Binding-site contacts:
Ligand atom O01 contacts residue SER95 of chain 1.A at 3.9 Å.
Ligand atom N04 contacts residue GLY240 of chain 1.A at 4.0 Å.
Ligand atom C15 contacts residue GLY240 of chain 1.A at 3.7 Å.
Ligand atom N01 contacts residue ASP48 of chain 1.A at 3.1 Å (salt-bridge).
Ligand atom C02 contacts residue ASP48 of chain 1.A at 3.4 Å.
Ligand atom C02 contacts residue ASP238 of chain 1.A at 3.8 Å.
Ligand atom C17 contacts residue ILE309 of chain 1.A at 3.6 Å (hydrophobic).
Ligand atom C14 contacts residue ILE46 of chain 1.A at 3.9 Å (hydrophobic).
Ligand atom C22 contacts residue VAL311 of chain 1.A at 3.5 Å (hydrophobic).
Ligand atom C03 contacts residue ASP238 of chain 1.A at 3.2 Å.
Ligand atom C29 contacts residue ILE144 of chain 1.A at 3.2 Å (hydrophobic).
Ligand atom C21 contacts residue TYR212 of chain 1.A at 3.4 Å (hydrophobic).
Ligand atom C23 contacts residue ILE309 of chain 1.A at 3.6 Å (hydrophobic).
Ligand atom N02 contacts residue ASP238 of chain 1.A at 4.0 Å.
Ligand atom C06 contacts residue THR241 of chain 1.A at 3.2 Å.
Ligand atom C17 contacts residue THR241 of chain 1.A at 3.1 Å.
Ligand atom C19 contacts residue LEU320 of chain 1.A at 3.8 Å (hydrophobic).
Ligand atom C19 contacts residue ASP238 of chain 1.A at 3.6 Å.
Ligand atom O01 contacts residue ILE135 of chain 1.A at 4.1 Å.
Ligand atom C22 contacts residue TYR212 of chain 1.A at 3.8 Å (hydrophobic).
Ligand atom C16 contacts residue MET307 of chain 1.A at 4.0 Å (hydrophobic).
Ligand atom C18 contacts residue LEU320 of chain 1.A at 3.7 Å (hydrophobic).
Ligand atom C10 contacts residue ILE135 of chain 1.A at 3.8 Å (hydrophobic).
Ligand atom C24 contacts residue ILE309 of chain 1.A at 4.0 Å (hydrophobic).
Ligand atom C18 contacts residue THR241 of chain 1.A at 3.0 Å.
Ligand atom C04 contacts residue THR241 of chain 1.A at 3.0 Å.
Ligand atom N03 contacts residue GLY240 of chain 1.A at 3.7 Å.
Ligand atom C20 contacts residue LEU320 of chain 1.A at 3.8 Å (hydrophobic).
Ligand atom C21 contacts residue LEU320 of chain 1.A at 4.0 Å (hydrophobic).
Ligand atom C05 contacts residue THR241 of chain 1.A at 3.1 Å.
Ligand atom O02 contacts residue PHE93 of chain 1.A at 3.7 Å.
Ligand atom C12 contacts residue PHE141 of chain 1.A at 3.9 Å (hydrophobic).
Ligand atom C26 contacts residue PHE93 of chain 1.A at 3.6 Å (hydrophobic).
Ligand atom C20 contacts residue ASP238 of chain 1.A at 3.2 Å.
Ligand atom C13 contacts residue ILE46 of chain 1.A at 3.3 Å (hydrophobic).
Ligand atom N03 contacts residue THR241 of chain 1.A at 4.1 Å.
Ligand atom C03 contacts residue THR241 of chain 1.A at 3.9 Å.
Ligand atom C16 contacts residue THR241 of chain 1.A at 3.3 Å.
Ligand atom N04 contacts residue ASP48 of chain 1.A at 2.8 Å (salt-bridge).
Ligand atom N04 contacts residue ASP238 of chain 1.A at 3.0 Å (salt-bridge).

Sequence of chain 1.A:
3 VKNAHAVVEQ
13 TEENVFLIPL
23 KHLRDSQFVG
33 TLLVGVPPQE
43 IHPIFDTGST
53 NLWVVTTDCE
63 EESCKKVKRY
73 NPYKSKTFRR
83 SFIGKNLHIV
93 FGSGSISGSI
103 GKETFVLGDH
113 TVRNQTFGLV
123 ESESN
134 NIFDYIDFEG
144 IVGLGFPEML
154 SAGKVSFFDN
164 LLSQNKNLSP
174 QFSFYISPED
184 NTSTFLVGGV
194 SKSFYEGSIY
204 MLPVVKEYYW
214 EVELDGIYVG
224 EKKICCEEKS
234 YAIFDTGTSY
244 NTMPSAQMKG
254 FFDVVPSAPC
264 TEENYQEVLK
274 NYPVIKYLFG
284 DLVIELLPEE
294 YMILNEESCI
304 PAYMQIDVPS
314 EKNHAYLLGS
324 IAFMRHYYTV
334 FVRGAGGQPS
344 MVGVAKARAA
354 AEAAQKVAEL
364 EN

This protein binds this small molecule.
Small molecule (SMILES): [H]/N=C1\N[C@](C)(C(C)C)CC(=O)N1[C@H](c1ccccc1)c1cccc(C(=O)N[C@@H](C)c2ccccc2)c1